Binding-site contacts:
Ligand atom O6 contacts residue ASN75 of chain 1.C at 3.8 Å.
Ligand atom O7 contacts residue ASN75 of chain 1.C at 3.2 Å (h-bond).
Ligand atom C5 contacts residue NAG1 of chain 1.T at 3.7 Å.
Ligand atom C8 contacts residue PHE98 of chain 1.C at 3.6 Å (hydrophobic).
Ligand atom C3 contacts residue NAG1 of chain 1.T at 3.3 Å.
Ligand atom C7 contacts residue ASN75 of chain 1.C at 2.8 Å.
Ligand atom O6 contacts residue CYS45 of chain 1.D at 3.4 Å (h-bond).
Ligand atom O4 contacts residue NAG1 of chain 1.T at 1.6 Å.
Ligand atom C4 contacts residue ASN75 of chain 1.C at 4.0 Å.
Ligand atom N2 contacts residue ASN75 of chain 1.C at 3.0 Å (h-bond).
Ligand atom C1 contacts residue ASN75 of chain 1.C at 1.3 Å.
Ligand atom O7 contacts residue MET126 of chain 1.C at 3.1 Å.
Ligand atom C8 contacts residue MET126 of chain 1.C at 3.7 Å (hydrophobic).
Ligand atom C5 contacts residue ASN75 of chain 1.C at 3.2 Å.
Ligand atom C6 contacts residue ASN75 of chain 1.C at 3.8 Å.
Ligand atom C6 contacts residue CYS45 of chain 1.D at 4.4 Å (hydrophobic).
Ligand atom C4 contacts residue NAG1 of chain 1.T at 2.9 Å.
Ligand atom C2 contacts residue ASN75 of chain 1.C at 2.6 Å.
Ligand atom C3 contacts residue ASN75 of chain 1.C at 3.5 Å.
Ligand atom C2 contacts residue NAG1 of chain 1.T at 4.1 Å.
Ligand atom O6 contacts residue NAG1 of chain 1.T at 4.1 Å.
Ligand atom C7 contacts residue MET126 of chain 1.C at 3.8 Å (hydrophobic).
Ligand atom O6 contacts residue THR48 of chain 1.D at 4.0 Å.
Ligand atom O5 contacts residue ASN75 of chain 1.C at 2.1 Å (h-bond).
Ligand atom C6 contacts residue THR48 of chain 1.D at 4.4 Å.
Ligand atom C8 contacts residue ASN75 of chain 1.C at 3.0 Å.
Ligand atom O6 contacts residue GLU46 of chain 1.D at 3.8 Å.
Ligand atom O5 contacts residue THR48 of chain 1.D at 4.0 Å.
Ligand atom O3 contacts residue NAG1 of chain 1.T at 2.4 Å (h-bond).
Ligand atom C6 contacts residue NAG1 of chain 1.T at 3.4 Å.

Sequence of chain 1.C:
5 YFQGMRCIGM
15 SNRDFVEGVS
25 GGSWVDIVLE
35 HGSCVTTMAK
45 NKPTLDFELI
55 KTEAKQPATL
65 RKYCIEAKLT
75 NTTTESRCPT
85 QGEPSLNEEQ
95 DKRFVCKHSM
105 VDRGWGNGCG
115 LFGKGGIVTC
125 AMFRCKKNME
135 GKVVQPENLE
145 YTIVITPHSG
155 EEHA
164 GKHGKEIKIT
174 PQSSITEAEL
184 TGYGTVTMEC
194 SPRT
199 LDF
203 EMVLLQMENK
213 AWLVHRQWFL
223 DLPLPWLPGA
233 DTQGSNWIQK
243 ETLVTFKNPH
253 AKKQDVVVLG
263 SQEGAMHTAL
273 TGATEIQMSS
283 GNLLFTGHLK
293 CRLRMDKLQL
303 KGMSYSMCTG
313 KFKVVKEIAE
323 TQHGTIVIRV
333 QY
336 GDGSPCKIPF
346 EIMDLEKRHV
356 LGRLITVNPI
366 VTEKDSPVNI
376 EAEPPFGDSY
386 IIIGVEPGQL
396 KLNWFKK

Sequence of chain 1.D:
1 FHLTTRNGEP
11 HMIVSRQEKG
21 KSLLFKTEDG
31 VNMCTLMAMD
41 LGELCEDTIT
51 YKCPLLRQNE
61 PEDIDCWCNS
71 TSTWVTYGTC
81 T

This small molecule binds to this protein.
Small molecule (SMILES): CC(=O)N[C@@H]1[C@@H](O)[C@H](O)[C@@H](CO)O[C@H]1O